Binding-site contacts:
Ligand atom N2 contacts residue ASN12 of chain 1.L at 3.8 Å.
Ligand atom C2 contacts residue ASN12 of chain 1.L at 3.2 Å.
Ligand atom C5 contacts residue ASN12 of chain 1.L at 4.0 Å.
Ligand atom C7 contacts residue ASN12 of chain 1.L at 3.9 Å.
Ligand atom O5 contacts residue ASN12 of chain 1.L at 2.6 Å (h-bond).
Ligand atom O7 contacts residue ASN12 of chain 1.L at 3.7 Å.
Ligand atom C1 contacts residue ASN12 of chain 1.L at 2.1 Å.

A protein and the small-molecule ligand that binds it are described below.
Small molecule (SMILES): CC(=O)N[C@H]1[C@H](O[C@H]2[C@H](O)[C@@H](NC(C)=O)CO[C@@H]2CO)O[C@H](CO)[C@@H](O)[C@@H]1O

Sequence of chain 1.L:
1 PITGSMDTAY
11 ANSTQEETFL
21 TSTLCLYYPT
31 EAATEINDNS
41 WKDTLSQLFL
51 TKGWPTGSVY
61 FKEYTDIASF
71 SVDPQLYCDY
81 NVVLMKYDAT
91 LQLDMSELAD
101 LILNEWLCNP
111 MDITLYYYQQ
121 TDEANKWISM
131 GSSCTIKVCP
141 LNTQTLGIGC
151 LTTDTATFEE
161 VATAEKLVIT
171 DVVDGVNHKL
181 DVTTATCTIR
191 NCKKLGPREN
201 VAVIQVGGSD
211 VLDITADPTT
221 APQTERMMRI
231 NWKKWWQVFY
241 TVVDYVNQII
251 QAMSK